A protein and the small-molecule ligand that binds it are described below.
Small molecule (SMILES): CC(C)[C@H](NC(=O)[C@H](CC1=CN=C2CC=CC=C12)NC(=O)[C@@H](N)CCC(=O)O)C(=O)N[C@@H](CC1=NC=NC1)C(=O)N1CCC[C@H]1C(=O)N[C@@H](CCC(N)=O)C(=O)N[C@@H](Cc1ccccc1)C(=O)N[C@@H](CCC(=O)O)C(=O)N[C@@H](CCC(N)=O)C(=O)N[C@@H](CCCCN)C(=O)N[C@@H](C)C=O

Sequence of chain 1.H:
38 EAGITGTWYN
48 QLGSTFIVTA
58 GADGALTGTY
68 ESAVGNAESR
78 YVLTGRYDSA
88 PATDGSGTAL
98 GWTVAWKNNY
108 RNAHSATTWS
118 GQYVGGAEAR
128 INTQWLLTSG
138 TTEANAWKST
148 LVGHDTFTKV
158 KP

Sequence of chain 1.F:
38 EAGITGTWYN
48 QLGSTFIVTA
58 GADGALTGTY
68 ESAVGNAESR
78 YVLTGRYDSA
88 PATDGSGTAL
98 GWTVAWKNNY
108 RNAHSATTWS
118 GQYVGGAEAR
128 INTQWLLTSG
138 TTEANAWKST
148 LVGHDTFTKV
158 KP

Binding-site contacts:
Ligand atom CD contacts residue ARG108 of chain 1.H at 3.5 Å.
Ligand atom CE1 contacts residue TRP103 of chain 1.H at 3.4 Å (hydrophobic).
Ligand atom CD1 contacts residue TRP144 of chain 1.F at 3.5 Å (hydrophobic).
Ligand atom NE2 contacts residue LEU49 of chain 1.H at 3.1 Å (h-bond).
Ligand atom NZ contacts residue VAL71 of chain 1.H at 3.5 Å (h-bond).
Ligand atom O contacts residue TRP144 of chain 1.F at 3.5 Å.
Ligand atom CG contacts residue TRP144 of chain 1.F at 3.3 Å (hydrophobic).
Ligand atom NZ contacts residue ALA70 of chain 1.H at 2.9 Å (h-bond).
Ligand atom CE2 contacts residue TRP144 of chain 1.F at 3.3 Å (hydrophobic).
Ligand atom OE1 contacts residue THR114 of chain 1.H at 2.6 Å (h-bond).
Ligand atom N contacts residue TRP144 of chain 1.F at 3.6 Å.
Ligand atom NE2 contacts residue SER112 of chain 1.H at 2.9 Å (h-bond).
Ligand atom CD contacts residue ASN142 of chain 1.F at 3.4 Å.
Ligand atom CB contacts residue TYR78 of chain 1.H at 3.5 Å (hydrophobic).
Ligand atom CZ contacts residue TRP132 of chain 1.H at 3.6 Å (hydrophobic).
Ligand atom OE1 contacts residue ASN142 of chain 1.F at 3.5 Å (h-bond).
Ligand atom OE1 contacts residue ARG108 of chain 1.H at 3.0 Å (salt-bridge).
Ligand atom OE2 contacts residue ARG108 of chain 1.H at 2.9 Å (salt-bridge).
Ligand atom OE1 contacts residue LYS145 of chain 1.F at 2.7 Å (salt-bridge).
Ligand atom O contacts residue SER51 of chain 1.H at 3.5 Å (h-bond).
Ligand atom CE1 contacts residue TRP132 of chain 1.H at 3.5 Å (hydrophobic).
Ligand atom NE2 contacts residue TRP103 of chain 1.H at 3.6 Å.
Ligand atom OE1 contacts residue LEU134 of chain 1.H at 3.6 Å.
Ligand atom OE2 contacts residue ASN142 of chain 1.F at 3.3 Å (h-bond).
Ligand atom NE2 contacts residue ALA70 of chain 1.H at 3.6 Å.
Ligand atom NE2 contacts residue TRP132 of chain 1.H at 3.6 Å.
Ligand atom CB contacts residue TRP103 of chain 1.H at 3.5 Å (hydrophobic).
Ligand atom OE2 contacts residue SER69 of chain 1.H at 2.7 Å (h-bond).
Ligand atom CE2 contacts residue LEU134 of chain 1.H at 3.6 Å (hydrophobic).
Ligand atom CB contacts residue TRP144 of chain 1.F at 3.5 Å (hydrophobic).
Ligand atom CD2 contacts residue TRP144 of chain 1.F at 3.5 Å (hydrophobic).
Ligand atom OE1 contacts residue TRP103 of chain 1.H at 3.7 Å.
Ligand atom O contacts residue SER69 of chain 1.H at 3.1 Å.
Ligand atom CD contacts residue SER69 of chain 1.H at 3.5 Å.
Ligand atom OE1 contacts residue LEU49 of chain 1.H at 3.6 Å (h-bond).
Ligand atom O contacts residue VAL71 of chain 1.H at 3.4 Å.
Ligand atom CB contacts residue ARG108 of chain 1.H at 3.5 Å.
Ligand atom CG contacts residue SER69 of chain 1.H at 3.3 Å.
Ligand atom O contacts residue ALA70 of chain 1.H at 3.4 Å.
Ligand atom CG contacts residue ALA70 of chain 1.H at 3.4 Å (hydrophobic).